Binding-site contacts:
Ligand atom C1 contacts residue ASN670 of chain 1.B at 1.4 Å.
Ligand atom C4 contacts residue ASN670 of chain 1.B at 4.3 Å.
Ligand atom C2 contacts residue ASN670 of chain 1.B at 2.5 Å.
Ligand atom C3 contacts residue ASN670 of chain 1.B at 3.8 Å.
Ligand atom C7 contacts residue ASN670 of chain 1.B at 4.0 Å.
Ligand atom N2 contacts residue ASN670 of chain 1.B at 3.0 Å (h-bond).
Ligand atom C5 contacts residue ASN670 of chain 1.B at 3.6 Å.
Ligand atom O5 contacts residue ASN670 of chain 1.B at 2.4 Å (h-bond).
Ligand atom C8 contacts residue ASN670 of chain 1.B at 4.2 Å.

A protein and the small-molecule ligand that binds it are described below.
Small molecule (SMILES): CC(=O)N[C@@H]1[C@@H](O)[C@H](O)[C@@H](CO)O[C@H]1O

Sequence of chain 1.B:
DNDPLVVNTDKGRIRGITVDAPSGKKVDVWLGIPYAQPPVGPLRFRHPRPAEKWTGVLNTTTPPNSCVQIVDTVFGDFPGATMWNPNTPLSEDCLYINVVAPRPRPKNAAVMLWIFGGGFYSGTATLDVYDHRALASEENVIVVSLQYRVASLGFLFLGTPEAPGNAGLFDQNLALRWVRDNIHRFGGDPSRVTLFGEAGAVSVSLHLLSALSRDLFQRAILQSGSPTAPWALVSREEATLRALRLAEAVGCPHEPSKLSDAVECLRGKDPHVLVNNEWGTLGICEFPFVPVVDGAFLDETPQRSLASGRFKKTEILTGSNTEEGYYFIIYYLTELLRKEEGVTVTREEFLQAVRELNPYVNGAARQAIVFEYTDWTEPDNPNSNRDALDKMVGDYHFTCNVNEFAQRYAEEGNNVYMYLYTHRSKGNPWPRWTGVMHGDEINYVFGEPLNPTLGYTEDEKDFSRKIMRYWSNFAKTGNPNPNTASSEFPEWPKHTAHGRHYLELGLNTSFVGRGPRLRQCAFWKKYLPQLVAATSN